Binding-site contacts:
Ligand atom C5 contacts residue ASN1134 of chain 1.D at 3.7 Å.
Ligand atom C4 contacts residue ASN1134 of chain 1.D at 4.2 Å.
Ligand atom C2 contacts residue ASN1134 of chain 1.D at 2.5 Å.
Ligand atom N2 contacts residue ASN1134 of chain 1.D at 2.9 Å (h-bond).
Ligand atom O7 contacts residue ASN1134 of chain 1.D at 3.4 Å.
Ligand atom C3 contacts residue ASN1134 of chain 1.D at 3.8 Å.
Ligand atom O7 contacts residue CYS1126 of chain 1.D at 4.3 Å.
Ligand atom C1 contacts residue ASN1134 of chain 1.D at 1.4 Å.
Ligand atom C7 contacts residue ASN1134 of chain 1.D at 3.4 Å.
Ligand atom C8 contacts residue ASN1134 of chain 1.D at 4.5 Å.
Ligand atom O5 contacts residue ASN1134 of chain 1.D at 2.4 Å (h-bond).

Sequence of chain 1.D:
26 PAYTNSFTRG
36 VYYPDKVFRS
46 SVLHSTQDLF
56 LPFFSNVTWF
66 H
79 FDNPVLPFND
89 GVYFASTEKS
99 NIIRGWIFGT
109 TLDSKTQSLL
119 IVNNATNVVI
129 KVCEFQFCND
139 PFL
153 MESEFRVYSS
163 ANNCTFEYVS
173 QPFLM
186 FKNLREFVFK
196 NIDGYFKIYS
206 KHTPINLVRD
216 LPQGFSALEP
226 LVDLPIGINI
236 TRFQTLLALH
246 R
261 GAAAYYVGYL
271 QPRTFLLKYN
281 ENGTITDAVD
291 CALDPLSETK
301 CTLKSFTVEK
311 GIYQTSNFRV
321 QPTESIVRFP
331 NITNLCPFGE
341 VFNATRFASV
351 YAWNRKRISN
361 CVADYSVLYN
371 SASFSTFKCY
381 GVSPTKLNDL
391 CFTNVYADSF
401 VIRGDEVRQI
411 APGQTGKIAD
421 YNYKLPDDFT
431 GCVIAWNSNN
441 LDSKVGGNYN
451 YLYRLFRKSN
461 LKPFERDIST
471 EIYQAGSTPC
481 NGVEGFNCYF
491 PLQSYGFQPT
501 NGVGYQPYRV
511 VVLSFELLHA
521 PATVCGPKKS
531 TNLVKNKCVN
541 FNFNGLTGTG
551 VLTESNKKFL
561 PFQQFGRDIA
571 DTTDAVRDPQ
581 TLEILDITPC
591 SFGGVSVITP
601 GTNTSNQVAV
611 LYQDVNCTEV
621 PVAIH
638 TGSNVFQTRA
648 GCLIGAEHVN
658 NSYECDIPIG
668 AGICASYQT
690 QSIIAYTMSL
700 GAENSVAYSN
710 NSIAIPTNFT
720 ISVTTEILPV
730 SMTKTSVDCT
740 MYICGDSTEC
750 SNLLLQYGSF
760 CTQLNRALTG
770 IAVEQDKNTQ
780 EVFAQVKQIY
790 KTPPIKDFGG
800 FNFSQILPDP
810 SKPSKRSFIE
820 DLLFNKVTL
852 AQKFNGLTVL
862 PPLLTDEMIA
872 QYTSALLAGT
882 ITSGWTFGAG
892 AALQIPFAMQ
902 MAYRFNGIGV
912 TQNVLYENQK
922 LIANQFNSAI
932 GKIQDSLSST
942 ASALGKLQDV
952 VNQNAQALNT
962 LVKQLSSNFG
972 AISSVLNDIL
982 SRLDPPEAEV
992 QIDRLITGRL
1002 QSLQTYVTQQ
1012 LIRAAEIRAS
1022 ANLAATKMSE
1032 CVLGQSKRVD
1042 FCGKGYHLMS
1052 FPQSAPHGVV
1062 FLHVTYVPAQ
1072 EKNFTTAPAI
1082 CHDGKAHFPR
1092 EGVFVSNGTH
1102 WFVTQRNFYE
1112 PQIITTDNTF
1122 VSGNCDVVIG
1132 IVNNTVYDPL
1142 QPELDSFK

The protein below binds the small molecule below.
Small molecule (SMILES): CC(=O)N[C@@H]1[C@@H](O)[C@H](O)[C@@H](CO)O[C@H]1O